This small molecule binds to this protein.
Small molecule (SMILES): CC(=O)N[C@@H]1[C@@H](O)[C@H](O)[C@@H](CO)O[C@H]1O

Binding-site contacts:
Ligand atom C2 contacts residue GLU257 of chain 2.A at 4.3 Å.
Ligand atom O3 contacts residue GLU257 of chain 2.A at 3.6 Å.
Ligand atom C4 contacts residue GLU257 of chain 2.A at 3.9 Å.
Ligand atom C5 contacts residue ASN261 of chain 2.A at 3.6 Å.
Ligand atom C3 contacts residue GLU257 of chain 2.A at 4.2 Å.
Ligand atom O5 contacts residue ASN261 of chain 2.A at 2.2 Å (h-bond).
Ligand atom C2 contacts residue ASN261 of chain 2.A at 2.5 Å.
Ligand atom O7 contacts residue ASN261 of chain 2.A at 3.9 Å.
Ligand atom O6 contacts residue ASN261 of chain 2.A at 4.4 Å.
Ligand atom C3 contacts residue ASN261 of chain 2.A at 3.8 Å.
Ligand atom C1 contacts residue ASN261 of chain 2.A at 1.4 Å.
Ligand atom N2 contacts residue ASN261 of chain 2.A at 2.6 Å (h-bond).
Ligand atom C8 contacts residue ASN261 of chain 2.A at 3.8 Å.
Ligand atom C7 contacts residue ASN261 of chain 2.A at 3.2 Å.
Ligand atom C4 contacts residue ASN261 of chain 2.A at 4.2 Å.

Sequence of chain 2.A:
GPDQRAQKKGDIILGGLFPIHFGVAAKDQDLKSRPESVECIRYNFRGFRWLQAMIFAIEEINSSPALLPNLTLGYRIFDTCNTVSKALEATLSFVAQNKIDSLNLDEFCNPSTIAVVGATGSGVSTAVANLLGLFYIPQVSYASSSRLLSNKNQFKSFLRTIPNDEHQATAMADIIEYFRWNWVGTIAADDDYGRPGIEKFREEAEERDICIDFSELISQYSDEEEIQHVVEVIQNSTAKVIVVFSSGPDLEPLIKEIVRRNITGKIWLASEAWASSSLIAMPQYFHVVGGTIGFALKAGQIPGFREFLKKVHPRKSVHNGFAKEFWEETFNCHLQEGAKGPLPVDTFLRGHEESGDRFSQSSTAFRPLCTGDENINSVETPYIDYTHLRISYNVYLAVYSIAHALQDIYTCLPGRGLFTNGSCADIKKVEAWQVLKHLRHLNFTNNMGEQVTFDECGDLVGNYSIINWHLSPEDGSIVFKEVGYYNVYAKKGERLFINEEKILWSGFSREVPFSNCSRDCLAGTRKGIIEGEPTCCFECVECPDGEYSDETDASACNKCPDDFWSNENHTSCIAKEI